Binding-site contacts:
Ligand atom N contacts residue GLN18 of chain 1.A at 3.3 Å (h-bond).
Ligand atom CA contacts residue ILE36 of chain 1.A at 4.3 Å (hydrophobic).
Ligand atom CB contacts residue PHE31 of chain 1.A at 4.2 Å (hydrophobic).
Ligand atom O3 contacts residue TYR160 of chain 1.A at 3.7 Å.
Ligand atom CB contacts residue GLN18 of chain 1.A at 4.0 Å.
Ligand atom O1 contacts residue TYR27 of chain 1.A at 2.6 Å (h-bond).
Ligand atom N contacts residue ILE36 of chain 1.A at 4.1 Å.
Ligand atom O2 contacts residue TYR175 of chain 1.A at 3.8 Å.
Ligand atom O3 contacts residue TYR181 of chain 1.A at 2.6 Å (h-bond).
Ligand atom O4 contacts residue TYR27 of chain 1.A at 3.3 Å (h-bond).
Ligand atom O4 contacts residue TYR160 of chain 1.A at 3.9 Å.
Ligand atom P contacts residue ARG179 of chain 1.A at 3.9 Å.
Ligand atom O4 contacts residue TYR181 of chain 1.A at 3.2 Å (h-bond).
Ligand atom P contacts residue TYR181 of chain 1.A at 3.5 Å.
Ligand atom P contacts residue LYS247 of chain 1.A at 4.0 Å.
Ligand atom P contacts residue TYR27 of chain 1.A at 3.6 Å.
Ligand atom O3 contacts residue TYR27 of chain 1.A at 4.3 Å.
Ligand atom CA contacts residue TYR160 of chain 1.A at 3.6 Å (hydrophobic).
Ligand atom P contacts residue TYR160 of chain 1.A at 3.8 Å.
Ligand atom CA contacts residue TYR181 of chain 1.A at 4.3 Å (hydrophobic).
Ligand atom O3 contacts residue ARG179 of chain 1.A at 3.1 Å (salt-bridge).
Ligand atom CA contacts residue TYR27 of chain 1.A at 3.8 Å (hydrophobic).
Ligand atom CA contacts residue GLN18 of chain 1.A at 4.1 Å.
Ligand atom CA contacts residue PHE31 of chain 1.A at 4.1 Å (hydrophobic).
Ligand atom CB contacts residue TYR19 of chain 1.A at 3.8 Å (hydrophobic).
Ligand atom O1 contacts residue GLN18 of chain 1.A at 4.2 Å.
Ligand atom CB contacts residue TYR27 of chain 1.A at 3.9 Å (hydrophobic).
Ligand atom CB contacts residue ILE36 of chain 1.A at 3.3 Å (hydrophobic).
Ligand atom O2 contacts residue LYS247 of chain 1.A at 2.8 Å (salt-bridge).
Ligand atom O3 contacts residue GLN18 of chain 1.A at 4.0 Å.
Ligand atom O1 contacts residue LYS247 of chain 1.A at 4.1 Å.
Ligand atom O2 contacts residue TYR160 of chain 1.A at 2.6 Å (h-bond).
Ligand atom O4 contacts residue ARG179 of chain 1.A at 4.5 Å.
Ligand atom P contacts residue TYR175 of chain 1.A at 3.8 Å.
Ligand atom N contacts residue TYR19 of chain 1.A at 2.5 Å (h-bond).
Ligand atom P contacts residue GLN18 of chain 1.A at 4.1 Å.
Ligand atom O1 contacts residue ARG179 of chain 1.A at 2.9 Å (salt-bridge).
Ligand atom O4 contacts residue GLN18 of chain 1.A at 3.2 Å (h-bond).
Ligand atom O3 contacts residue TYR175 of chain 1.A at 2.6 Å (h-bond).
Ligand atom N contacts residue TYR181 of chain 1.A at 4.0 Å.

The small molecule below binds the protein below.
Small molecule (SMILES): NCCOP(=O)(O)O

Sequence of chain 1.A:
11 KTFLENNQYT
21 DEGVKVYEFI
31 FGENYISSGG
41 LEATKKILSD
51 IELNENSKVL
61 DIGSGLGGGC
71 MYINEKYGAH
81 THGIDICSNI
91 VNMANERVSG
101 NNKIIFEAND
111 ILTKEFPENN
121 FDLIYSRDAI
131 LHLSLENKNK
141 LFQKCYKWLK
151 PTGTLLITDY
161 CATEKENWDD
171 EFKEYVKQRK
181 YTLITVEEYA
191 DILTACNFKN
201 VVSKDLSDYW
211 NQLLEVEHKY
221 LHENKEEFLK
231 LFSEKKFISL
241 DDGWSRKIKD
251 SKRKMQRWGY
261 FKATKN